Sequence of chain 1.C:
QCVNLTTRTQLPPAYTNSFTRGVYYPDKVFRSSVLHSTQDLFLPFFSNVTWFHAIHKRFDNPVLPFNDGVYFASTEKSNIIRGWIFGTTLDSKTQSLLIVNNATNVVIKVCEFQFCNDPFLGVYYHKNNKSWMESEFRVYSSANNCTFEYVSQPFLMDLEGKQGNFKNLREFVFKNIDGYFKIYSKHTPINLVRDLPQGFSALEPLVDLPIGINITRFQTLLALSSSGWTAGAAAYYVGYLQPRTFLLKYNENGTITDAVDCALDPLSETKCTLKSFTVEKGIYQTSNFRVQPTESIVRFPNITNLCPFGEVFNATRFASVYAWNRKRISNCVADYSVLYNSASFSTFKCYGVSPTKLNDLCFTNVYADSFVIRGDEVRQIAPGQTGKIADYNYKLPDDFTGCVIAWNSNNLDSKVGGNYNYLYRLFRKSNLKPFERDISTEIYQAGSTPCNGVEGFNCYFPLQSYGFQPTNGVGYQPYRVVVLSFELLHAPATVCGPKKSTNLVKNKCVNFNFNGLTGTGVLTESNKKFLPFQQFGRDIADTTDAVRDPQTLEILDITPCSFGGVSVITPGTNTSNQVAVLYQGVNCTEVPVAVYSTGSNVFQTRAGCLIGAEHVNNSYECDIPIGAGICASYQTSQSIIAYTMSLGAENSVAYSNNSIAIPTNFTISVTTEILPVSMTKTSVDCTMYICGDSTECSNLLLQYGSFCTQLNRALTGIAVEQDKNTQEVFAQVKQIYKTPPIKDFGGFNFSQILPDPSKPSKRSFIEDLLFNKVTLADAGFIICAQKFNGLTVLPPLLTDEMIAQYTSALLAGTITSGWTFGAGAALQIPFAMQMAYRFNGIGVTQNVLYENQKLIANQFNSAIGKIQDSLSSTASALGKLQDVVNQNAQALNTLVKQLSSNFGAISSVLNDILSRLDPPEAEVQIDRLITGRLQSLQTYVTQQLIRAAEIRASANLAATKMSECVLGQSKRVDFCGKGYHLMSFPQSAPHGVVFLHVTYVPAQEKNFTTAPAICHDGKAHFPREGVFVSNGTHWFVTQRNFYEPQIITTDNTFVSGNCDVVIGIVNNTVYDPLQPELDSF

A protein and the small-molecule ligand that binds it are described below.
Small molecule (SMILES): CC(=O)N[C@@H]1[C@@H](O)[C@H](O)[C@@H](CO)O[C@H]1O

Binding-site contacts:
Ligand atom O5 contacts residue SER790 of chain 1.C at 3.7 Å.
Ligand atom C5 contacts residue ASN788 of chain 1.C at 3.6 Å.
Ligand atom C5 contacts residue SER790 of chain 1.C at 3.8 Å.
Ligand atom C1 contacts residue SER790 of chain 1.C at 3.4 Å.
Ligand atom C1 contacts residue ASN788 of chain 1.C at 1.4 Å.
Ligand atom C5 contacts residue GLN791 of chain 1.C at 3.7 Å.
Ligand atom C4 contacts residue ASN788 of chain 1.C at 4.2 Å.
Ligand atom C6 contacts residue GLN791 of chain 1.C at 3.2 Å.
Ligand atom O5 contacts residue ASN788 of chain 1.C at 2.3 Å (h-bond).
Ligand atom C8 contacts residue ASN788 of chain 1.C at 3.8 Å.
Ligand atom C2 contacts residue ASN788 of chain 1.C at 2.4 Å.
Ligand atom O5 contacts residue GLN791 of chain 1.C at 4.2 Å.
Ligand atom C7 contacts residue ASN788 of chain 1.C at 3.6 Å.
Ligand atom N2 contacts residue ASN788 of chain 1.C at 2.6 Å (h-bond).
Ligand atom C3 contacts residue ASN788 of chain 1.C at 3.8 Å.